A protein and the small-molecule ligand that binds it are described below.
Small molecule (SMILES): Nc1ccn([C@H]2C[C@H](O[P](=O)(O)OC[C@H]3O[C@@H](n4cnc5c(=O)nc(N)[nH]c54)C[C@@H]3O)[C@@H](COP(=O)=O)O2)c(=O)n1

Sequence of chain 57.A:
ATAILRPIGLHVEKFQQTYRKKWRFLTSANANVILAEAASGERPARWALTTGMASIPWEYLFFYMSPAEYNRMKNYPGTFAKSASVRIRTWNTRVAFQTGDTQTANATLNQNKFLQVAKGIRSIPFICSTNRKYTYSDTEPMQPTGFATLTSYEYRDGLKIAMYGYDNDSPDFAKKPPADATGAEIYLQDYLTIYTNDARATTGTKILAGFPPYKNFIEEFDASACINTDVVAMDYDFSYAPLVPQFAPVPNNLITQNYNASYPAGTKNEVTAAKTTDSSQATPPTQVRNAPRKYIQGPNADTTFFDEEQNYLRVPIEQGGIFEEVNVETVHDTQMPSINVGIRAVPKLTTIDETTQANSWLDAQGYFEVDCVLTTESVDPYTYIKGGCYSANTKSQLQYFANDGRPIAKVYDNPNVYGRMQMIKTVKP

Binding-site contacts:
Ligand atom N3 contacts residue ILE172 of chain 56.A at 3.5 Å.
Ligand atom N4 contacts residue ASN380 of chain 57.A at 3.1 Å (h-bond).
Ligand atom O5' contacts residue ARG184 of chain 14.A at 2.3 Å (salt-bridge).
Ligand atom C4 contacts residue LYS379 of chain 57.A at 3.9 Å.
Ligand atom N2 contacts residue DC1 of chain 57.C at 2.8 Å (h-bond).
Ligand atom C2 contacts residue ILE172 of chain 56.A at 3.8 Å (hydrophobic).
Ligand atom N1 contacts residue DC1 of chain 57.C at 2.9 Å (h-bond).
Ligand atom O6 contacts residue ARG170 of chain 56.A at 0.9 Å (salt-bridge).
Ligand atom C5 contacts residue LYS186 of chain 14.A at 3.6 Å.
Ligand atom O2 contacts residue LYS185 of chain 14.A at 3.7 Å.
Ligand atom N3 contacts residue LYS186 of chain 14.A at 3.5 Å.
Ligand atom N2 contacts residue ILE172 of chain 56.A at 3.6 Å.
Ligand atom N7 contacts residue ARG170 of chain 56.A at 3.8 Å.
Ligand atom N4 contacts residue LYS379 of chain 57.A at 3.0 Å (salt-bridge).
Ligand atom C5' contacts residue ARG184 of chain 14.A at 3.4 Å.
Ligand atom N1 contacts residue ARG170 of chain 56.A at 2.5 Å (salt-bridge).
Ligand atom C4' contacts residue ARG184 of chain 14.A at 3.4 Å.
Ligand atom O4' contacts residue ASP535 of chain 14.A at 3.7 Å.
Ligand atom O6 contacts residue DC1 of chain 57.C at 2.9 Å (h-bond).
Ligand atom C4 contacts residue LYS186 of chain 14.A at 3.6 Å.
Ligand atom O3' contacts residue ARG184 of chain 14.A at 3.1 Å (salt-bridge).
Ligand atom N4 contacts residue LEU169 of chain 56.A at 3.9 Å.
Ligand atom O2 contacts residue ARG184 of chain 14.A at 3.7 Å.
Ligand atom N4 contacts residue ILE172 of chain 56.A at 3.7 Å.
Ligand atom C2 contacts residue DC1 of chain 57.C at 3.5 Å.
Ligand atom OP1 contacts residue ARG251 of chain 14.A at 3.4 Å (salt-bridge).
Ligand atom N1 contacts residue PRO171 of chain 56.A at 3.8 Å.
Ligand atom N4 contacts residue LYS186 of chain 14.A at 3.9 Å.
Ligand atom C6 contacts residue ARG170 of chain 56.A at 1.9 Å.
Ligand atom N2 contacts residue PRO171 of chain 56.A at 2.9 Å (h-bond).
Ligand atom C4' contacts residue ARG251 of chain 14.A at 3.8 Å.
Ligand atom P contacts residue ARG184 of chain 14.A at 2.8 Å.
Ligand atom C5 contacts residue ARG170 of chain 56.A at 3.1 Å.
Ligand atom C2 contacts residue PRO171 of chain 56.A at 3.6 Å (hydrophobic).
Ligand atom OP1 contacts residue ARG184 of chain 14.A at 2.5 Å (salt-bridge).
Ligand atom C4 contacts residue ILE172 of chain 56.A at 3.5 Å (hydrophobic).
Ligand atom C6 contacts residue DC1 of chain 57.C at 3.5 Å.
Ligand atom C6 contacts residue LYS186 of chain 14.A at 3.7 Å.
Ligand atom C2 contacts residue ARG170 of chain 56.A at 3.9 Å.
Ligand atom C5' contacts residue ARG251 of chain 14.A at 3.8 Å.

Sequence of chain 56.A:
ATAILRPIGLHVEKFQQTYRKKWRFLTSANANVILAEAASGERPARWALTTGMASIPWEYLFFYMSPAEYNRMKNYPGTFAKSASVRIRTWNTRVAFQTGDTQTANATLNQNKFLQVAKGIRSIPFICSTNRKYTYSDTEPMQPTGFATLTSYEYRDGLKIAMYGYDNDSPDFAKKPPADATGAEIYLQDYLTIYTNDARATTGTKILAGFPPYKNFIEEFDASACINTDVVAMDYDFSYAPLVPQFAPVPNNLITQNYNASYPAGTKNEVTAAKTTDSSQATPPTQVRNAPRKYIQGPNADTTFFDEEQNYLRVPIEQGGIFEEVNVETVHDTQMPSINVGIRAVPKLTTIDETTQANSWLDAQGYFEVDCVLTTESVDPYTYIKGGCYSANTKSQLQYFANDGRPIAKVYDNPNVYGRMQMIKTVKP

Sequence of chain 14.A:
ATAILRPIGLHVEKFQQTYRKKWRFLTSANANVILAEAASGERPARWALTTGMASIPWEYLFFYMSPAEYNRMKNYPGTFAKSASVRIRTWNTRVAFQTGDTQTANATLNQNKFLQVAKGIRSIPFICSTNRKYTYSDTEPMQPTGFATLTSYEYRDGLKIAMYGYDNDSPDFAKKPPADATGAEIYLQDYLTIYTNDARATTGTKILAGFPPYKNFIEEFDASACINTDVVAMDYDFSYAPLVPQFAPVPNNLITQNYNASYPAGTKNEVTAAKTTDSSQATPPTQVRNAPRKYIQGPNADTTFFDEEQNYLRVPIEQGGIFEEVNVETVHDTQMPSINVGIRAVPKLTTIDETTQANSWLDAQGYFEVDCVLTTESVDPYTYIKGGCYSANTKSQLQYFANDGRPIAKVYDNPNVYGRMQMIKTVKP